This protein binds this small molecule.
Small molecule (SMILES): CC(C)[C@H](NC(=O)[C@@H]1CCCN1C(=O)[C@H](CC(N)=O)NC(=O)[C@@H](N)Cc1ccccc1)C(=O)N[C@@H](Cc1ccc(O)cc1)C(=O)N1CCC[C@H]1C(=O)N[C@H](C=O)Cc1ccc(O)cc1

Sequence of chain 27.W:
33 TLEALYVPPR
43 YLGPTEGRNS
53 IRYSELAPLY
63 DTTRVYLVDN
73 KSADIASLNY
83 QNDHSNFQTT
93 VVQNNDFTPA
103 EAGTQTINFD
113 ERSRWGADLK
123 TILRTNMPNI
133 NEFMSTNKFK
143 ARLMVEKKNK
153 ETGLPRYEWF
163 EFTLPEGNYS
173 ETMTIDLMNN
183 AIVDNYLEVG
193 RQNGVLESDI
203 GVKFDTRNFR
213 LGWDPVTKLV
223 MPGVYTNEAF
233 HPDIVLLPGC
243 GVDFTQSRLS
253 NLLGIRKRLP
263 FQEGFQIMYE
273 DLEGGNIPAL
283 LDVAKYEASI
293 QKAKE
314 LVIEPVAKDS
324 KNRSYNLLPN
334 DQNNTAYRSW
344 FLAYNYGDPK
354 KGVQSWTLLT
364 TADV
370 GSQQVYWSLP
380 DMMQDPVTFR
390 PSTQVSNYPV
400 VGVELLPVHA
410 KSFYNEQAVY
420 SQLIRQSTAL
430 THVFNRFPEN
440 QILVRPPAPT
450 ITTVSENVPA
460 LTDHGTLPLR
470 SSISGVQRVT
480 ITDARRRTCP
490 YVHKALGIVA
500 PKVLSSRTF

Sequence of chain 55.W:
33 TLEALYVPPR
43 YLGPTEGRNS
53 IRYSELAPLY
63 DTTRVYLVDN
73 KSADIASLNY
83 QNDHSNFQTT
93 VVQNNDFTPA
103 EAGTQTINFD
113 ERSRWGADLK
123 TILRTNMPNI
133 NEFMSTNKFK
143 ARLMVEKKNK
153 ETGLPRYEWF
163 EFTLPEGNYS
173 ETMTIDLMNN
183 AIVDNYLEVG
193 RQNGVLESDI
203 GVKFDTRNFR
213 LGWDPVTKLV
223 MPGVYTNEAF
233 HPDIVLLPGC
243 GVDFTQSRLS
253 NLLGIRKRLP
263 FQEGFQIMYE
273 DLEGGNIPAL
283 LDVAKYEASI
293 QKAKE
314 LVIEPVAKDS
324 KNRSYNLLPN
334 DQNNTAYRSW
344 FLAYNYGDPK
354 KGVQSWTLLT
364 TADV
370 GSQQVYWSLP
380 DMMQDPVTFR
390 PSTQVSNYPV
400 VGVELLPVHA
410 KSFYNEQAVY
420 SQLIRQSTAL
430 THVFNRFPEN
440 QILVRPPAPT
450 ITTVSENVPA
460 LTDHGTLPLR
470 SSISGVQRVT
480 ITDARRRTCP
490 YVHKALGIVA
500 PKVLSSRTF

Binding-site contacts:
Ligand atom CE2 contacts residue MET223 of chain 27.W at 3.5 Å (hydrophobic).
Ligand atom ND2 contacts residue GLU199 of chain 55.W at 2.9 Å (salt-bridge).
Ligand atom CG contacts residue GLU199 of chain 55.W at 3.6 Å.
Ligand atom CD1 contacts residue HIS431 of chain 55.W at 3.3 Å.
Ligand atom CG1 contacts residue ARG435 of chain 55.W at 3.8 Å.
Ligand atom OH contacts residue HIS431 of chain 55.W at 2.9 Å (h-bond).
Ligand atom CB contacts residue LEU189 of chain 55.W at 3.8 Å (hydrophobic).
Ligand atom CG contacts residue GLU289 of chain 27.W at 3.6 Å.
Ligand atom CE1 contacts residue MET223 of chain 27.W at 3.3 Å (hydrophobic).
Ligand atom CG2 contacts residue LEU189 of chain 55.W at 2.8 Å (hydrophobic).
Ligand atom OH contacts residue THR430 of chain 55.W at 3.4 Å.
Ligand atom O contacts residue ARG435 of chain 55.W at 3.5 Å (salt-bridge).
Ligand atom CD1 contacts residue ARG193 of chain 55.W at 3.7 Å.
Ligand atom CE1 contacts residue HIS431 of chain 55.W at 3.0 Å.
Ligand atom CB contacts residue ARG435 of chain 55.W at 3.7 Å.
Ligand atom CG2 contacts residue TYR188 of chain 55.W at 3.9 Å (hydrophobic).
Ligand atom CZ contacts residue HIS431 of chain 55.W at 3.4 Å.
Ligand atom N contacts residue ARG193 of chain 55.W at 3.8 Å.
Ligand atom O contacts residue ARG193 of chain 55.W at 2.8 Å (salt-bridge).
Ligand atom CD1 contacts residue GLU289 of chain 27.W at 3.0 Å.
Ligand atom ND2 contacts residue TYR188 of chain 55.W at 3.5 Å (h-bond).
Ligand atom CE1 contacts residue ARG193 of chain 55.W at 3.1 Å.
Ligand atom CG contacts residue HIS431 of chain 55.W at 3.8 Å.
Ligand atom CE1 contacts residue GLU289 of chain 27.W at 3.6 Å.
Ligand atom CZ contacts residue ARG193 of chain 55.W at 3.1 Å.
Ligand atom CE1 contacts residue THR219 of chain 27.W at 3.9 Å.
Ligand atom CZ contacts residue THR219 of chain 27.W at 3.2 Å.
Ligand atom CB contacts residue GLU289 of chain 27.W at 3.8 Å.
Ligand atom CE2 contacts residue ARG193 of chain 55.W at 3.8 Å.
Ligand atom CG contacts residue TYR288 of chain 27.W at 3.4 Å (hydrophobic).
Ligand atom CD contacts residue HIS431 of chain 55.W at 3.8 Å.
Ligand atom CD2 contacts residue MET223 of chain 27.W at 3.7 Å (hydrophobic).
Ligand atom CA contacts residue ARG193 of chain 55.W at 3.8 Å.
Ligand atom CZ contacts residue MET223 of chain 27.W at 2.9 Å (hydrophobic).
Ligand atom OH contacts residue LEU283 of chain 27.W at 3.8 Å.
Ligand atom C contacts residue ARG193 of chain 55.W at 3.4 Å.
Ligand atom OD1 contacts residue GLU199 of chain 55.W at 3.4 Å (salt-bridge).
Ligand atom CG1 contacts residue PHE436 of chain 55.W at 3.4 Å (hydrophobic).
Ligand atom OH contacts residue MET223 of chain 27.W at 2.2 Å (h-bond).
Ligand atom CE1 contacts residue VAL432 of chain 55.W at 3.8 Å (hydrophobic).